Sequence of chain 1.F:
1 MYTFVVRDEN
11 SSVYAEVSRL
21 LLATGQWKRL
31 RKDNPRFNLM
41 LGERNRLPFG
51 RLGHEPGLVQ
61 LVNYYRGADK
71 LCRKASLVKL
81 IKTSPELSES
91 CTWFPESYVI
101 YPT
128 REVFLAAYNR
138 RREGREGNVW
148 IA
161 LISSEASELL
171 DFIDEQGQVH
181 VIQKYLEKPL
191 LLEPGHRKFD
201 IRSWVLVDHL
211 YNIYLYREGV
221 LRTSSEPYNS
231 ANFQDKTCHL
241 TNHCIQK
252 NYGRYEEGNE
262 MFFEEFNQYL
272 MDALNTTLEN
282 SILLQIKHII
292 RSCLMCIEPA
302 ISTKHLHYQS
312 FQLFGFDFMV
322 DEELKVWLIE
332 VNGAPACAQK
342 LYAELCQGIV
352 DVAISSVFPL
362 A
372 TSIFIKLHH

Binding-site contacts:
Ligand atom N7 contacts residue GLN183 of chain 1.F at 3.3 Å (h-bond).
Ligand atom N6 contacts residue LYS184 of chain 1.F at 2.6 Å (salt-bridge).
Ligand atom N1 contacts residue TYR185 of chain 1.F at 3.6 Å.
Ligand atom C2' contacts residue THR241 of chain 1.F at 3.7 Å.
Ligand atom O1G contacts residue MG1 of chain 1.T at 3.4 Å.
Ligand atom O3A contacts residue GLU331 of chain 1.F at 3.5 Å (salt-bridge).
Ligand atom C3' contacts residue THR241 of chain 1.F at 3.6 Å.
Ligand atom C3B contacts residue MG1 of chain 1.T at 2.6 Å.
Ligand atom O3' contacts residue ASN242 of chain 1.F at 3.4 Å (h-bond).
Ligand atom O2A contacts residue ILE330 of chain 1.F at 3.2 Å.
Ligand atom PG contacts residue MG1 of chain 1.T at 2.9 Å.
Ligand atom N3 contacts residue TYR185 of chain 1.F at 3.6 Å.
Ligand atom O2' contacts residue HIS239 of chain 1.F at 3.6 Å (h-bond).
Ligand atom C4' contacts residue ASN242 of chain 1.F at 3.0 Å.
Ligand atom O1G contacts residue ASP318 of chain 1.F at 2.6 Å (salt-bridge).
Ligand atom PA contacts residue GLU331 of chain 1.F at 3.8 Å.
Ligand atom C5' contacts residue ASN242 of chain 1.F at 2.9 Å.
Ligand atom N3 contacts residue LYS198 of chain 1.F at 3.0 Å (salt-bridge).
Ligand atom PG contacts residue GLU331 of chain 1.F at 3.4 Å.
Ligand atom N1 contacts residue LEU186 of chain 1.F at 2.9 Å (h-bond).
Ligand atom C2 contacts residue MET320 of chain 1.F at 3.6 Å (hydrophobic).
Ligand atom N6 contacts residue GLN183 of chain 1.F at 3.1 Å (h-bond).
Ligand atom C2 contacts residue LEU186 of chain 1.F at 3.4 Å (hydrophobic).
Ligand atom C2 contacts residue LYS198 of chain 1.F at 3.4 Å.
Ligand atom O3' contacts residue THR241 of chain 1.F at 2.6 Å (h-bond).
Ligand atom O3' contacts residue ASP200 of chain 1.F at 3.4 Å (salt-bridge).
Ligand atom C3B contacts residue GLU331 of chain 1.F at 3.2 Å.
Ligand atom O1B contacts residue GLU331 of chain 1.F at 3.5 Å (salt-bridge).
Ligand atom O3G contacts residue ASN333 of chain 1.F at 3.7 Å.
Ligand atom O2' contacts residue LYS198 of chain 1.F at 3.3 Å.
Ligand atom O2' contacts residue THR241 of chain 1.F at 2.6 Å (h-bond).
Ligand atom C2 contacts residue TYR185 of chain 1.F at 3.6 Å (hydrophobic).
Ligand atom O1G contacts residue GLU331 of chain 1.F at 2.5 Å (salt-bridge).
Ligand atom O2B contacts residue ASN242 of chain 1.F at 2.9 Å (h-bond).
Ligand atom O2A contacts residue GLU331 of chain 1.F at 2.6 Å (salt-bridge).
Ligand atom C6 contacts residue LYS184 of chain 1.F at 3.8 Å.
Ligand atom PB contacts residue GLU331 of chain 1.F at 3.7 Å.
Ligand atom O3G contacts residue GLU331 of chain 1.F at 3.5 Å (salt-bridge).
Ligand atom C8 contacts residue ILE148 of chain 1.F at 3.8 Å (hydrophobic).
Ligand atom O3G contacts residue MG1 of chain 1.T at 2.3 Å.

The protein below binds the small molecule below.
Small molecule (SMILES): Nc1ncnc2c1ncn2[C@@H]1O[C@H](CO[P](=O)(O)O[P](=O)(O)CP(=O)(O)O)[C@@H](O)[C@H]1O